The small molecule below binds the protein below.
Small molecule (SMILES): CC(=O)N[C@H]1[C@H]([C@H](O)[C@H](O)CO)O[C@@](O)(C(=O)O)C[C@@H]1O

Binding-site contacts:
Ligand atom O10 contacts residue GLN50 of chain 1.B at 3.3 Å (h-bond).
Ligand atom C10 contacts residue HIS105 of chain 1.B at 4.2 Å.
Ligand atom C11 contacts residue PHE115 of chain 1.B at 3.3 Å (hydrophobic).
Ligand atom C10 contacts residue ILE146 of chain 1.B at 3.9 Å (hydrophobic).
Ligand atom C5 contacts residue ILE146 of chain 1.B at 3.7 Å (hydrophobic).
Ligand atom C10 contacts residue PHE53 of chain 1.B at 3.6 Å (hydrophobic).
Ligand atom O1A contacts residue SER147 of chain 1.B at 3.2 Å (h-bond).
Ligand atom O10 contacts residue HIS105 of chain 1.B at 4.1 Å.
Ligand atom C7 contacts residue ILE146 of chain 1.B at 4.3 Å (hydrophobic).
Ligand atom O9 contacts residue HIS105 of chain 1.B at 4.0 Å.
Ligand atom C11 contacts residue PHE53 of chain 1.B at 3.4 Å (hydrophobic).
Ligand atom C9 contacts residue ARG321 of chain 1.B at 4.0 Å.
Ligand atom O8 contacts residue ARG321 of chain 1.B at 2.8 Å (salt-bridge).
Ligand atom O7 contacts residue HIS105 of chain 1.B at 4.0 Å.
Ligand atom N5 contacts residue PHE53 of chain 1.B at 3.8 Å.
Ligand atom C9 contacts residue HIS105 of chain 1.B at 3.9 Å.
Ligand atom C4 contacts residue ILE146 of chain 1.B at 3.9 Å (hydrophobic).
Ligand atom O10 contacts residue PHE53 of chain 1.B at 4.1 Å.
Ligand atom C9 contacts residue ALA106 of chain 1.B at 3.6 Å (hydrophobic).
Ligand atom O1B contacts residue SER147 of chain 1.B at 3.7 Å.
Ligand atom O9 contacts residue ALA106 of chain 1.B at 2.8 Å (h-bond).
Ligand atom O4 contacts residue PHE53 of chain 1.B at 3.4 Å.
Ligand atom O8 contacts residue GLN318 of chain 1.B at 4.5 Å.
Ligand atom C6 contacts residue ILE146 of chain 1.B at 3.6 Å (hydrophobic).
Ligand atom C4 contacts residue PHE53 of chain 1.B at 4.4 Å (hydrophobic).
Ligand atom O1B contacts residue PRO148 of chain 1.B at 4.3 Å.
Ligand atom O9 contacts residue GLN318 of chain 1.B at 4.1 Å.
Ligand atom N5 contacts residue ILE146 of chain 1.B at 3.0 Å (h-bond).
Ligand atom C10 contacts residue GLN50 of chain 1.B at 3.8 Å.
Ligand atom C11 contacts residue HIS105 of chain 1.B at 4.3 Å.
Ligand atom C11 contacts residue GLN50 of chain 1.B at 3.4 Å.
Ligand atom C11 contacts residue ILE146 of chain 1.B at 4.0 Å (hydrophobic).
Ligand atom O9 contacts residue ARG321 of chain 1.B at 2.9 Å (salt-bridge).
Ligand atom O8 contacts residue ILE146 of chain 1.B at 4.3 Å.
Ligand atom C1 contacts residue SER147 of chain 1.B at 3.9 Å.
Ligand atom O1B contacts residue SER149 of chain 1.B at 4.4 Å.
Ligand atom C8 contacts residue ARG321 of chain 1.B at 4.1 Å.
Ligand atom C7 contacts residue HIS105 of chain 1.B at 4.1 Å.

Sequence of chain 1.B:
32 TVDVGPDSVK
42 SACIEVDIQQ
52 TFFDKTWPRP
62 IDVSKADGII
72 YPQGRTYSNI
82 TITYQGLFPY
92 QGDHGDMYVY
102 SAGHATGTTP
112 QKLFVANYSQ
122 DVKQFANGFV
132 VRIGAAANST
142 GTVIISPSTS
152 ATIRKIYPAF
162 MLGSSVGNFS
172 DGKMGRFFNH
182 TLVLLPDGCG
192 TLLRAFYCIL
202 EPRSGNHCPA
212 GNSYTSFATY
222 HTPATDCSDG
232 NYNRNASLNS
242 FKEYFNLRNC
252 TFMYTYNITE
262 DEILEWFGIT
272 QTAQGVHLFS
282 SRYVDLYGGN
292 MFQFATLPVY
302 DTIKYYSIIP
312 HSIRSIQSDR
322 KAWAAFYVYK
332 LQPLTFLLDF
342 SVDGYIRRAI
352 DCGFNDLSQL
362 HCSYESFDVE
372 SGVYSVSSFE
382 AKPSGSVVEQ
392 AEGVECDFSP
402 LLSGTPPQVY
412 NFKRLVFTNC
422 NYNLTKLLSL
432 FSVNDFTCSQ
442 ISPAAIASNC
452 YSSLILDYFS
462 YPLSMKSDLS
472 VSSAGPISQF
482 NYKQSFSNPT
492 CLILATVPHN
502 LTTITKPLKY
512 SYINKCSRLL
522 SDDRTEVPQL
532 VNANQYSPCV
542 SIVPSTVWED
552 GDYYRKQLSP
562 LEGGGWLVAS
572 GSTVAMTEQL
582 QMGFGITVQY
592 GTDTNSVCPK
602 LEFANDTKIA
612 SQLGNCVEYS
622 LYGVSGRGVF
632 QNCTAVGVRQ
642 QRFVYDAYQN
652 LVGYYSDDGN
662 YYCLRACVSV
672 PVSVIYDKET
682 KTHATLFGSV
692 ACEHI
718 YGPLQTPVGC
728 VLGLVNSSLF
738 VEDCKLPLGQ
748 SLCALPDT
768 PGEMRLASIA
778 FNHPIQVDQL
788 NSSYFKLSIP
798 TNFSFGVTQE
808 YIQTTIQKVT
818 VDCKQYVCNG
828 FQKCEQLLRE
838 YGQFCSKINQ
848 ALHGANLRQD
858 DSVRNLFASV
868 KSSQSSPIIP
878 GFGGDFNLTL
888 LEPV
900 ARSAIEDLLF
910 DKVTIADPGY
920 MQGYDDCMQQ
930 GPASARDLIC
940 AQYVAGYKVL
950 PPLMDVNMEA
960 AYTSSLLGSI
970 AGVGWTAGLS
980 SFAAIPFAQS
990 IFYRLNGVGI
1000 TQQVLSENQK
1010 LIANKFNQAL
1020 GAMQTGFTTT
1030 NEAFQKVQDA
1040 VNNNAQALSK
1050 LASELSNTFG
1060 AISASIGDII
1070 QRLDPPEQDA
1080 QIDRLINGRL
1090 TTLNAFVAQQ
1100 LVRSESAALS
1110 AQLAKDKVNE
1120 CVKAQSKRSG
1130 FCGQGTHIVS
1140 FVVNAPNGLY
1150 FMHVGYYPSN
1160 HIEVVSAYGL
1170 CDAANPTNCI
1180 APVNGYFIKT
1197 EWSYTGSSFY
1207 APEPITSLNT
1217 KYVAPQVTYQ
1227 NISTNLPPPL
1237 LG